A small-molecule ligand and the protein it binds are described below.
Small molecule (SMILES): Nc1ncnc2c([C@@H]3O[C@H](CO)[C@@H](O)[C@H]3O)n[nH]c12

Sequence of chain 1.B:
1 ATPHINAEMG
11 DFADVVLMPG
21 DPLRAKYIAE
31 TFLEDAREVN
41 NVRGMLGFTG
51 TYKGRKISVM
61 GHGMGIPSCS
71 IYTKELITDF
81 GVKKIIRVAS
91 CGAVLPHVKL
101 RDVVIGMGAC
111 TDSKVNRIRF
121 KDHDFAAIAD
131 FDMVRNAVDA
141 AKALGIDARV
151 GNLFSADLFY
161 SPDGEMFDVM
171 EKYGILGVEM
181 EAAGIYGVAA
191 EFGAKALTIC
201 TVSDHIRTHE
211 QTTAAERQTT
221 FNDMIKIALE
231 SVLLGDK

Sequence of chain 2.B:
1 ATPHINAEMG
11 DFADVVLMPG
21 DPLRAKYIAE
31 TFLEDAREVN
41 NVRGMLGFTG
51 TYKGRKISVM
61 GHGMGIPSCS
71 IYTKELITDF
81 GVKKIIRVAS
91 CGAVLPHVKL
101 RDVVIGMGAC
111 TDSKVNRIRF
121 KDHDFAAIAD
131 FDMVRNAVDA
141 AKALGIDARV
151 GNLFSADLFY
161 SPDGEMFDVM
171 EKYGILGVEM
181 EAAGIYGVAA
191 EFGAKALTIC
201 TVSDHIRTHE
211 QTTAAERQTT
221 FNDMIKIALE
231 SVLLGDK

Binding-site contacts:
Ligand atom N7 contacts residue CYS91 of chain 1.B at 3.6 Å.
Ligand atom O2' contacts residue PO41 of chain 1.F at 3.4 Å (h-bond).
Ligand atom N6 contacts residue ASP204 of chain 1.B at 3.3 Å (salt-bridge).
Ligand atom C5 contacts residue VAL178 of chain 1.B at 3.5 Å (hydrophobic).
Ligand atom O5' contacts residue PHE159 of chain 1.B at 3.5 Å.
Ligand atom N1 contacts residue VAL178 of chain 1.B at 3.7 Å.
Ligand atom O2' contacts residue MET180 of chain 1.B at 3.1 Å (h-bond).
Ligand atom N6 contacts residue ILE206 of chain 1.B at 3.3 Å.
Ligand atom C2' contacts residue GLU181 of chain 1.B at 3.6 Å.
Ligand atom N3 contacts residue MET180 of chain 1.B at 3.5 Å.
Ligand atom O4' contacts residue ARG43 of chain 2.B at 3.6 Å.
Ligand atom O4' contacts residue SER90 of chain 1.B at 3.7 Å.
Ligand atom C3' contacts residue GLU181 of chain 1.B at 3.4 Å.
Ligand atom O3' contacts residue PO41 of chain 1.F at 2.6 Å (h-bond).
Ligand atom O4' contacts residue PO41 of chain 1.F at 3.3 Å (h-bond).
Ligand atom O2' contacts residue GLU179 of chain 1.B at 3.2 Å.
Ligand atom C2' contacts residue PO41 of chain 1.F at 3.6 Å.
Ligand atom O3' contacts residue GLU181 of chain 1.B at 2.5 Å (salt-bridge).
Ligand atom O2' contacts residue ARG87 of chain 1.B at 3.0 Å (salt-bridge).
Ligand atom C4 contacts residue VAL178 of chain 1.B at 3.6 Å (hydrophobic).
Ligand atom N3 contacts residue GLU179 of chain 1.B at 3.5 Å.
Ligand atom N7 contacts residue GLY92 of chain 1.B at 3.6 Å (h-bond).
Ligand atom N8 contacts residue SER90 of chain 1.B at 3.0 Å (h-bond).
Ligand atom C3' contacts residue PO41 of chain 1.F at 3.5 Å.
Ligand atom N7 contacts residue ASP204 of chain 1.B at 3.4 Å (salt-bridge).
Ligand atom C5' contacts residue HIS4 of chain 2.B at 3.4 Å.
Ligand atom C4' contacts residue PO41 of chain 1.F at 3.3 Å.
Ligand atom O2' contacts residue GLU181 of chain 1.B at 2.4 Å (salt-bridge).
Ligand atom C1' contacts residue SER90 of chain 1.B at 3.4 Å.
Ligand atom C2 contacts residue PHE159 of chain 1.B at 3.5 Å (hydrophobic).
Ligand atom C2' contacts residue MET180 of chain 1.B at 3.7 Å (hydrophobic).
Ligand atom C1' contacts residue PO41 of chain 1.F at 3.0 Å.
Ligand atom C9 contacts residue SER90 of chain 1.B at 3.4 Å.
Ligand atom O5' contacts residue HIS4 of chain 2.B at 2.6 Å (h-bond).
Ligand atom C5' contacts residue MET64 of chain 1.B at 3.6 Å (hydrophobic).
Ligand atom N6 contacts residue GLY92 of chain 1.B at 3.6 Å.
Ligand atom O5' contacts residue ARG43 of chain 2.B at 3.7 Å.
Ligand atom C6 contacts residue VAL178 of chain 1.B at 3.5 Å (hydrophobic).
Ligand atom C4' contacts residue ARG43 of chain 2.B at 3.7 Å.
Ligand atom C2 contacts residue MET180 of chain 1.B at 3.7 Å (hydrophobic).